Sequence of chain 1.A:
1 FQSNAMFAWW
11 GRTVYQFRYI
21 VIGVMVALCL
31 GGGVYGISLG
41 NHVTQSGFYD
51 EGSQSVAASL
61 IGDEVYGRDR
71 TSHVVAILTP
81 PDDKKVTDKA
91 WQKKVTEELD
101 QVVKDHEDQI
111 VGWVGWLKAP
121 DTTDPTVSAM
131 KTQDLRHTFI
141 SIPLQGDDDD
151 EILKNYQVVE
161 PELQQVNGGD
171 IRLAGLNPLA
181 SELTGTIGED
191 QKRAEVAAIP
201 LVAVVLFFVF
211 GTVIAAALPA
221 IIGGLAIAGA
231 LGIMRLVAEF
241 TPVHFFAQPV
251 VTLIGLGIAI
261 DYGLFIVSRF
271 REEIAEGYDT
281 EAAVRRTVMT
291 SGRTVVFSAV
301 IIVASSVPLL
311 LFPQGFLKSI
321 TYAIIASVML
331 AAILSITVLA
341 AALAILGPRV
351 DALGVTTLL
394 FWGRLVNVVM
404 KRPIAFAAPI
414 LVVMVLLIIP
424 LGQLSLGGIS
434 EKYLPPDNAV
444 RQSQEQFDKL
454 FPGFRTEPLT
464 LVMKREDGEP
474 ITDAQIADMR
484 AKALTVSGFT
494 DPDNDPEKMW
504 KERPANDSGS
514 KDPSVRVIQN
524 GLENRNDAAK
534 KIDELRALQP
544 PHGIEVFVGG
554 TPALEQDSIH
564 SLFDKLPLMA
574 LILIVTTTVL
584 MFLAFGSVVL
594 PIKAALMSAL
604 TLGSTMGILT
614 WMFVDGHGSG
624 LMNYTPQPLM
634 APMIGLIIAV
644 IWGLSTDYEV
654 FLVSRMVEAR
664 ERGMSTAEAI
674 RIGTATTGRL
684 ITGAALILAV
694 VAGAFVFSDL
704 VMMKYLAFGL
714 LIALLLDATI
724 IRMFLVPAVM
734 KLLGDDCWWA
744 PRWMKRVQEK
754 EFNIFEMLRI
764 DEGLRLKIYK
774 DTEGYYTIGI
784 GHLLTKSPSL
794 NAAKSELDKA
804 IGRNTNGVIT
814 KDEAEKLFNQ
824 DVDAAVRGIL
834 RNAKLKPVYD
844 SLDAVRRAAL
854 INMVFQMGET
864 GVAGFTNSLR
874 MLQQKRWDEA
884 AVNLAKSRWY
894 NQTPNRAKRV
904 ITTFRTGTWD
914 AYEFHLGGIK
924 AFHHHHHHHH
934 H

The protein below binds the small molecule below.
Small molecule (SMILES): CCCCCCCCCCCCOC[C@H]1O[C@H](O[C@H]2O[C@H](CO)[C@@H](O)[C@H](O)[C@H]2O)[C@H](O)[C@@H](O)[C@@H]1O

Binding-site contacts:
Ligand atom CAZ contacts residue VAL296 of chain 1.A at 3.6 Å (hydrophobic).
Ligand atom CAP contacts residue THR294 of chain 1.A at 4.2 Å.
Ligand atom O5 contacts residue GLN2 of chain 1.A at 4.3 Å.
Ligand atom OAN contacts residue THR294 of chain 1.A at 4.3 Å.
Ligand atom O6 contacts residue PHE297 of chain 1.A at 4.1 Å.
Ligand atom O3 contacts residue ARG749 of chain 1.A at 4.3 Å.
Ligand atom CBB contacts residue VAL296 of chain 1.A at 4.2 Å (hydrophobic).
Ligand atom CBA contacts residue VAL300 of chain 1.A at 4.3 Å (hydrophobic).
Ligand atom O5 contacts residue ARG293 of chain 1.A at 4.2 Å.
Ligand atom C2 contacts residue LEU586 of chain 1.A at 4.2 Å (hydrophobic).
Ligand atom OAN contacts residue ARG293 of chain 1.A at 4.3 Å.
Ligand atom O2 contacts residue GLN2 of chain 1.A at 2.9 Å (h-bond).
Ligand atom CAP contacts residue ARG658 of chain 1.A at 3.6 Å.
Ligand atom CAV contacts residue GLN2 of chain 1.A at 3.9 Å.
Ligand atom OAU contacts residue ARG293 of chain 1.A at 4.3 Å.
Ligand atom CAR contacts residue GLU661 of chain 1.A at 4.1 Å.
Ligand atom OAQ contacts residue SER657 of chain 1.A at 3.1 Å.
Ligand atom OAS contacts residue ARG658 of chain 1.A at 3.6 Å.
Ligand atom CAA contacts residue ARG293 of chain 1.A at 3.8 Å.
Ligand atom O1 contacts residue ARG749 of chain 1.A at 4.3 Å.
Ligand atom OAW contacts residue ARG293 of chain 1.A at 3.2 Å.
Ligand atom O3 contacts residue LEU586 of chain 1.A at 3.5 Å.
Ligand atom CAP contacts residue SER657 of chain 1.A at 4.0 Å.
Ligand atom OAS contacts residue GLU661 of chain 1.A at 2.9 Å (salt-bridge).
Ligand atom CAX contacts residue PHE7 of chain 1.A at 4.0 Å (hydrophobic).
Ligand atom CAR contacts residue ARG658 of chain 1.A at 4.0 Å.
Ligand atom CAR contacts residue THR294 of chain 1.A at 4.1 Å.
Ligand atom OAW contacts residue GLN2 of chain 1.A at 2.6 Å (h-bond).
Ligand atom C6 contacts residue PHE297 of chain 1.A at 3.5 Å (hydrophobic).
Ligand atom C5 contacts residue PHE297 of chain 1.A at 4.2 Å (hydrophobic).
Ligand atom C1 contacts residue GLN2 of chain 1.A at 4.3 Å.
Ligand atom OAQ contacts residue ARG658 of chain 1.A at 3.8 Å.
Ligand atom C2 contacts residue GLN2 of chain 1.A at 4.2 Å.
Ligand atom O2 contacts residue ARG749 of chain 1.A at 2.5 Å (salt-bridge).
Ligand atom CAX contacts residue VAL296 of chain 1.A at 3.8 Å (hydrophobic).
Ligand atom CAV contacts residue ARG293 of chain 1.A at 3.4 Å.
Ligand atom C2 contacts residue ARG749 of chain 1.A at 3.5 Å.
Ligand atom O1 contacts residue GLN2 of chain 1.A at 3.7 Å.
Ligand atom C4 contacts residue PHE297 of chain 1.A at 3.9 Å (hydrophobic).
Ligand atom CBA contacts residue VAL296 of chain 1.A at 4.1 Å (hydrophobic).